Sequence of chain 1.D:
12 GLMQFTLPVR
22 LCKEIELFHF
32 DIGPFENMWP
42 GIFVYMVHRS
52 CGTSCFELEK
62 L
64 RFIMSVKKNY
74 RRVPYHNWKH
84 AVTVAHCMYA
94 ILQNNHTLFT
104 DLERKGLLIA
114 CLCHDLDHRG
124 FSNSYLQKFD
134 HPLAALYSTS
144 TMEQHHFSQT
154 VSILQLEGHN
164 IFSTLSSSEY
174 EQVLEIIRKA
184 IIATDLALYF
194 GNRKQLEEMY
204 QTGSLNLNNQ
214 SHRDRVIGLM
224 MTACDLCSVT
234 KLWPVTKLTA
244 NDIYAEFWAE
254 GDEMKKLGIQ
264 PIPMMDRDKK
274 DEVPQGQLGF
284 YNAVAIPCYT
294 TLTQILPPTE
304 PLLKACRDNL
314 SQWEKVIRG

Binding-site contacts:
Ligand atom N10 contacts residue GLN280 of chain 1.D at 3.0 Å (h-bond).
Ligand atom C07 contacts residue PHE283 of chain 1.D at 3.7 Å (hydrophobic).
Ligand atom C12 contacts residue TYR247 of chain 1.D at 3.5 Å (hydrophobic).
Ligand atom N14 contacts residue TYR247 of chain 1.D at 2.6 Å (h-bond).
Ligand atom C13 contacts residue TYR247 of chain 1.D at 3.3 Å (hydrophobic).
Ligand atom C23 contacts residue MET267 of chain 1.D at 3.6 Å (hydrophobic).
Ligand atom C20 contacts residue PRO266 of chain 1.D at 3.8 Å (hydrophobic).
Ligand atom C15 contacts residue GLY279 of chain 1.D at 3.5 Å.
Ligand atom C20 contacts residue GLU275 of chain 1.D at 3.7 Å.
Ligand atom C09 contacts residue GLN280 of chain 1.D at 3.6 Å.
Ligand atom CL05 contacts residue TYR78 of chain 1.D at 3.8 Å.
Ligand atom C12 contacts residue PHE283 of chain 1.D at 3.5 Å (hydrophobic).
Ligand atom N18 contacts residue MET267 of chain 1.D at 3.7 Å.
Ligand atom C13 contacts residue GLY279 of chain 1.D at 3.5 Å.
Ligand atom C01 contacts residue ILE246 of chain 1.D at 3.6 Å (hydrophobic).
Ligand atom C04 contacts residue ILE246 of chain 1.D at 3.4 Å (hydrophobic).
Ligand atom N14 contacts residue GLY279 of chain 1.D at 3.6 Å.
Ligand atom C22 contacts residue TYR247 of chain 1.D at 3.6 Å (hydrophobic).
Ligand atom N06 contacts residue PHE283 of chain 1.D at 3.8 Å.
Ligand atom C11 contacts residue GLN280 of chain 1.D at 3.4 Å.
Ligand atom C09 contacts residue PHE250 of chain 1.D at 3.8 Å (hydrophobic).
Ligand atom C19 contacts residue PRO266 of chain 1.D at 3.8 Å (hydrophobic).
Ligand atom C03 contacts residue PHE283 of chain 1.D at 3.7 Å (hydrophobic).
Ligand atom C15 contacts residue MET267 of chain 1.D at 3.7 Å (hydrophobic).
Ligand atom N18 contacts residue GLY279 of chain 1.D at 3.7 Å.
Ligand atom C21 contacts residue GLU275 of chain 1.D at 3.7 Å.
Ligand atom C04 contacts residue PHE283 of chain 1.D at 3.8 Å (hydrophobic).
Ligand atom C11 contacts residue MET267 of chain 1.D at 3.8 Å (hydrophobic).
Ligand atom C13 contacts residue MET267 of chain 1.D at 3.7 Å (hydrophobic).
Ligand atom N17 contacts residue GLY279 of chain 1.D at 3.7 Å.
Ligand atom C12 contacts residue GLN280 of chain 1.D at 3.4 Å.
Ligand atom C02 contacts residue LEU229 of chain 1.D at 3.6 Å (hydrophobic).
Ligand atom C15 contacts residue TYR247 of chain 1.D at 3.8 Å (hydrophobic).
Ligand atom C21 contacts residue LYS272 of chain 1.D at 3.5 Å.
Ligand atom C11 contacts residue TYR247 of chain 1.D at 3.4 Å (hydrophobic).
Ligand atom N08 contacts residue PHE250 of chain 1.D at 3.4 Å.
Ligand atom CL05 contacts residue SER231 of chain 1.D at 2.9 Å.
Ligand atom N16 contacts residue MET267 of chain 1.D at 3.7 Å.
Ligand atom N17 contacts residue MET267 of chain 1.D at 3.6 Å.
Ligand atom CL05 contacts residue LEU229 of chain 1.D at 3.6 Å.

A protein and the small-molecule ligand that binds it are described below.
Small molecule (SMILES): Cn1nc(N2CCCC2)nc1CCc1nc2ccc(Cl)cn2n1